Sequence of chain 2.A:
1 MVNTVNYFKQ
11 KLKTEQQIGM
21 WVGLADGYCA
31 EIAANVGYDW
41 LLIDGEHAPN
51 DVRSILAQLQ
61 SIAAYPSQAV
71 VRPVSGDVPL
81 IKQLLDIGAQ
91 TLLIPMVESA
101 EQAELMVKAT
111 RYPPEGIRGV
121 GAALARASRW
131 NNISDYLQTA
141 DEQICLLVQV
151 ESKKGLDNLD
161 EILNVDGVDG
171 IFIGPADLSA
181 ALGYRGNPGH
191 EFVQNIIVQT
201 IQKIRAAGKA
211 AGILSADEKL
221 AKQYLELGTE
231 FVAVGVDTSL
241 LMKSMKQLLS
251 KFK

Sequence of chain 2.C:
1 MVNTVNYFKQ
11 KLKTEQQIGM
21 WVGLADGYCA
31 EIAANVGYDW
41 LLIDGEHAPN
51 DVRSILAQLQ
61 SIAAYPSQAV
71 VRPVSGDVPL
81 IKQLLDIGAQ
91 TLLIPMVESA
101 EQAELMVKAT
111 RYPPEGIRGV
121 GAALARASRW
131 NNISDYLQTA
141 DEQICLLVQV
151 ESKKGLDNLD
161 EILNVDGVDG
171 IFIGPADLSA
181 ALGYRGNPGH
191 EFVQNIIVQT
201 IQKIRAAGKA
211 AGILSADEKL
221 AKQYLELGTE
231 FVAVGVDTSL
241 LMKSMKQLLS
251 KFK

The small molecule below binds the protein below.
Small molecule (SMILES): CC(=O)C(=O)O

Binding-site contacts:
Ligand atom CB contacts residue LEU214 of chain 2.A at 3.7 Å (hydrophobic).
Ligand atom CA contacts residue GLU151 of chain 2.A at 4.0 Å.
Ligand atom C contacts residue GLU151 of chain 2.A at 3.9 Å.
Ligand atom OXT contacts residue VAL120 of chain 2.C at 4.3 Å.
Ligand atom C contacts residue ASP177 of chain 2.A at 4.0 Å.
Ligand atom CA contacts residue ARG72 of chain 2.A at 3.8 Å.
Ligand atom O3 contacts residue PHE172 of chain 2.A at 4.2 Å.
Ligand atom OXT contacts residue MN1 of chain 2.E at 2.2 Å.
Ligand atom OXT contacts residue GLU151 of chain 2.A at 3.1 Å (salt-bridge).
Ligand atom CB contacts residue GLY174 of chain 2.A at 4.2 Å.
Ligand atom CB contacts residue TRP21 of chain 2.A at 4.2 Å (hydrophobic).
Ligand atom O3 contacts residue ASP177 of chain 2.A at 4.3 Å.
Ligand atom OXT contacts residue ALA176 of chain 2.A at 3.6 Å (h-bond).
Ligand atom CA contacts residue MN1 of chain 2.E at 2.8 Å.
Ligand atom CB contacts residue MN1 of chain 2.E at 4.2 Å.
Ligand atom OXT contacts residue ASP177 of chain 2.A at 3.0 Å (salt-bridge).
Ligand atom O contacts residue PRO175 of chain 2.A at 3.1 Å (h-bond).
Ligand atom C contacts residue PRO175 of chain 2.A at 3.8 Å (hydrophobic).
Ligand atom OXT contacts residue PRO175 of chain 2.A at 4.0 Å.
Ligand atom O3 contacts residue GLY174 of chain 2.A at 4.0 Å.
Ligand atom C contacts residue MN1 of chain 2.E at 2.9 Å.
Ligand atom OXT contacts residue GLY174 of chain 2.A at 3.4 Å.
Ligand atom O contacts residue ALA176 of chain 2.A at 2.8 Å (h-bond).
Ligand atom O contacts residue ASP177 of chain 2.A at 4.1 Å.
Ligand atom CA contacts residue GLY174 of chain 2.A at 3.6 Å.
Ligand atom C contacts residue GLY174 of chain 2.A at 3.2 Å.
Ligand atom O3 contacts residue GLN149 of chain 2.A at 3.1 Å (h-bond).
Ligand atom O contacts residue MN1 of chain 2.E at 4.2 Å.
Ligand atom O3 contacts residue GLU151 of chain 2.A at 3.3 Å (salt-bridge).
Ligand atom CB contacts residue ARG72 of chain 2.A at 4.0 Å.
Ligand atom O contacts residue GLY174 of chain 2.A at 3.2 Å.
Ligand atom C contacts residue ALA176 of chain 2.A at 3.6 Å (hydrophobic).
Ligand atom CB contacts residue PHE172 of chain 2.A at 3.6 Å (hydrophobic).
Ligand atom O3 contacts residue ARG72 of chain 2.A at 2.9 Å (salt-bridge).
Ligand atom CA contacts residue PHE172 of chain 2.A at 4.2 Å (hydrophobic).
Ligand atom O3 contacts residue MN1 of chain 2.E at 2.1 Å.
Ligand atom CA contacts residue GLN149 of chain 2.A at 3.9 Å.